Sequence of chain 1.A:
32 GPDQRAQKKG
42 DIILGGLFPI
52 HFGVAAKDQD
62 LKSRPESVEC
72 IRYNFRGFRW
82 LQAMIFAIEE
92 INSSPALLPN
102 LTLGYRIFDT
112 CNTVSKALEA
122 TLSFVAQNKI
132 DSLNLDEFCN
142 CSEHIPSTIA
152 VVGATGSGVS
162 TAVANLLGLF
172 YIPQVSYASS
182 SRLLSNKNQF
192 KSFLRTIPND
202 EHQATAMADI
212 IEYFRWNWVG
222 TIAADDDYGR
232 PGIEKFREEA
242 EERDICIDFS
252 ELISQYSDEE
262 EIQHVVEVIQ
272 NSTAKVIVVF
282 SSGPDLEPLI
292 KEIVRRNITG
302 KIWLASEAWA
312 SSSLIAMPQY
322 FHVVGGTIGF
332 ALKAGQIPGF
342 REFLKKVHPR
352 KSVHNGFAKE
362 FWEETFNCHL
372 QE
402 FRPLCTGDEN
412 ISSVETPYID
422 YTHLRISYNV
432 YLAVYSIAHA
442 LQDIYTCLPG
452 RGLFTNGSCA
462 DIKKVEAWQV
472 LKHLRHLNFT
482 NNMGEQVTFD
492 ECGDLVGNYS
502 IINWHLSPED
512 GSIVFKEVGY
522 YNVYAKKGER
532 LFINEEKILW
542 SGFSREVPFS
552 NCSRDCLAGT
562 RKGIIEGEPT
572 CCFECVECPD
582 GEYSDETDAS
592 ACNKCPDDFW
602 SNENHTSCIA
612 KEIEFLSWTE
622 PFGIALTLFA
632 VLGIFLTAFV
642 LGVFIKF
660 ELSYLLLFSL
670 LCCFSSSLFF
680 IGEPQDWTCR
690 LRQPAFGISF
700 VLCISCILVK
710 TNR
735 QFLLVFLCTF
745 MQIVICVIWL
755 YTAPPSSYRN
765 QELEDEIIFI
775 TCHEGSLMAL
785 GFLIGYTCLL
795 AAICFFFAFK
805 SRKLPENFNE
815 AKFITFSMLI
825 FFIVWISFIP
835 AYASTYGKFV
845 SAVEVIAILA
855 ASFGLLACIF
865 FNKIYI

The small molecule below binds the protein below.
Small molecule (SMILES): CC(=O)N[C@@H]1[C@@H](O)[C@H](O)[C@@H](CO)O[C@H]1O

Binding-site contacts:
Ligand atom O7 contacts residue ASN298 of chain 1.A at 3.1 Å (h-bond).
Ligand atom C5 contacts residue THR300 of chain 1.A at 4.4 Å.
Ligand atom N2 contacts residue ASN298 of chain 1.A at 2.9 Å (h-bond).
Ligand atom O5 contacts residue THR300 of chain 1.A at 4.0 Å.
Ligand atom C7 contacts residue ASN298 of chain 1.A at 3.2 Å.
Ligand atom C4 contacts residue ASN298 of chain 1.A at 4.2 Å.
Ligand atom C5 contacts residue ASN298 of chain 1.A at 3.7 Å.
Ligand atom C6 contacts residue THR300 of chain 1.A at 4.0 Å.
Ligand atom C2 contacts residue ASN298 of chain 1.A at 2.4 Å.
Ligand atom C1 contacts residue ASN298 of chain 1.A at 1.4 Å.
Ligand atom C8 contacts residue ASN298 of chain 1.A at 4.1 Å.
Ligand atom O5 contacts residue ASN298 of chain 1.A at 2.4 Å (h-bond).
Ligand atom C3 contacts residue ASN298 of chain 1.A at 3.8 Å.